Binding-site contacts:
Ligand atom O5' contacts residue VAL35 of chain 1.A at 3.8 Å.
Ligand atom N7 contacts residue PHE37 of chain 1.A at 3.6 Å.
Ligand atom O1P contacts residue TYR86 of chain 1.A at 2.6 Å (h-bond).
Ligand atom C2 contacts residue GLU41 of chain 1.A at 3.5 Å.
Ligand atom C4 contacts residue PHE37 of chain 1.A at 3.6 Å (hydrophobic).
Ligand atom C5 contacts residue PHE37 of chain 1.A at 3.5 Å (hydrophobic).
Ligand atom N1 contacts residue PHE37 of chain 1.A at 3.8 Å.
Ligand atom C8 contacts residue PHE37 of chain 1.A at 3.8 Å (hydrophobic).
Ligand atom C4' contacts residue TYR86 of chain 1.A at 3.4 Å (hydrophobic).
Ligand atom C6 contacts residue PHE37 of chain 1.A at 3.5 Å (hydrophobic).
Ligand atom C5' contacts residue VAL35 of chain 1.A at 3.5 Å (hydrophobic).
Ligand atom C5' contacts residue GLN32 of chain 1.A at 3.1 Å.
Ligand atom C4' contacts residue GLU54 of chain 1.A at 3.4 Å.
Ligand atom C1' contacts residue TYR86 of chain 1.A at 3.7 Å (hydrophobic).
Ligand atom O3P contacts residue HIS85 of chain 1.A at 2.5 Å (h-bond).
Ligand atom N2 contacts residue TYR86 of chain 1.A at 3.8 Å.
Ligand atom O1P contacts residue HIS85 of chain 1.A at 3.6 Å.
Ligand atom C6 contacts residue ARG40 of chain 1.A at 3.8 Å.
Ligand atom N7 contacts residue GLN38 of chain 1.A at 2.9 Å (h-bond).
Ligand atom C4' contacts residue GLN32 of chain 1.A at 3.7 Å.
Ligand atom C6 contacts residue GLU41 of chain 1.A at 3.5 Å.
Ligand atom N2 contacts residue GLU41 of chain 1.A at 3.3 Å (salt-bridge).
Ligand atom O1P contacts residue ARG69 of chain 1.A at 3.0 Å (salt-bridge).
Ligand atom O1P contacts residue ARG65 of chain 1.A at 2.8 Å (salt-bridge).
Ligand atom O6 contacts residue ASN39 of chain 1.A at 2.8 Å (h-bond).
Ligand atom N1 contacts residue GLU41 of chain 1.A at 2.6 Å (salt-bridge).
Ligand atom O2P contacts residue ARG65 of chain 1.A at 2.8 Å (salt-bridge).
Ligand atom C8 contacts residue GLN38 of chain 1.A at 3.8 Å.
Ligand atom P contacts residue HIS85 of chain 1.A at 3.5 Å.
Ligand atom O3P contacts residue ARG69 of chain 1.A at 3.7 Å.
Ligand atom C5' contacts residue GLU54 of chain 1.A at 2.8 Å.
Ligand atom O6 contacts residue GLU41 of chain 1.A at 3.6 Å (salt-bridge).
Ligand atom P contacts residue ARG65 of chain 1.A at 3.2 Å.
Ligand atom O2P contacts residue GLN32 of chain 1.A at 3.1 Å (h-bond).
Ligand atom O6 contacts residue GLN38 of chain 1.A at 3.5 Å.
Ligand atom O4' contacts residue TYR86 of chain 1.A at 3.2 Å (h-bond).
Ligand atom O6 contacts residue ARG40 of chain 1.A at 2.7 Å (salt-bridge).
Ligand atom N3 contacts residue TYR86 of chain 1.A at 3.5 Å.
Ligand atom O3' contacts residue HIS85 of chain 1.A at 3.8 Å.
Ligand atom O3' contacts residue TYR86 of chain 1.A at 3.8 Å.

This protein binds this small molecule.
Small molecule (SMILES): Nc1nc2c(ncn2[C@@H]2O[C@H](CO)[C@@H](OP(=O)(O)O)[C@H]2O)c(=O)[nH]1

Sequence of chain 1.A:
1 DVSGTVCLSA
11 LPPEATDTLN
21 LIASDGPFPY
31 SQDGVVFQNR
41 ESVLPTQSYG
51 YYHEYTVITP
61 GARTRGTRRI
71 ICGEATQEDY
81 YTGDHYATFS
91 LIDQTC